Sequence of chain 3.B:
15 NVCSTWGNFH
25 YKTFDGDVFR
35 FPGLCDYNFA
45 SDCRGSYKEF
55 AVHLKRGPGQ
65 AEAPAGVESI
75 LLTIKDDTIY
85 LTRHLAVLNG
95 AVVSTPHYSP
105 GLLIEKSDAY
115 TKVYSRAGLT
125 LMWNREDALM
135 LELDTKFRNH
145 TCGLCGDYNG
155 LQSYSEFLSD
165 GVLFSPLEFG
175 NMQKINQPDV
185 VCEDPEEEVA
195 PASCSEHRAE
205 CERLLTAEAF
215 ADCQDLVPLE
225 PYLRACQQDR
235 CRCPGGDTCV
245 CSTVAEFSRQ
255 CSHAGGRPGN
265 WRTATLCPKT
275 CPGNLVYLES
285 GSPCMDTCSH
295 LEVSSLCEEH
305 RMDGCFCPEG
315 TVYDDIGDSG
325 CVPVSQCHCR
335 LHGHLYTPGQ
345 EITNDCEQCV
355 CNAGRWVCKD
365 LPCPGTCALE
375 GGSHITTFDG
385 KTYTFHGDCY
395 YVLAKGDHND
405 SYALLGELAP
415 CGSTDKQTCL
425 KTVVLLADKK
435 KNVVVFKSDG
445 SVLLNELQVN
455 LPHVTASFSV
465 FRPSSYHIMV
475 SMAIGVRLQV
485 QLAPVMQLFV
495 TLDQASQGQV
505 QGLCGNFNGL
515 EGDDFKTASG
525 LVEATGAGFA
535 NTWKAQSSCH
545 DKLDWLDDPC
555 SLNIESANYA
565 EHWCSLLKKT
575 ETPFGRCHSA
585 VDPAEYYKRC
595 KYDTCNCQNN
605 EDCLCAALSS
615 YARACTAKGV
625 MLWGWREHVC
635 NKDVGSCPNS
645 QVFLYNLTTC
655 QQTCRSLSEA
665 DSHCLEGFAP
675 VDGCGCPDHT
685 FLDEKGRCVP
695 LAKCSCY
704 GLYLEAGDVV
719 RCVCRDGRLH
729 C

Binding-site contacts:
Ligand atom C4 contacts residue ASP682 of chain 3.B at 3.3 Å.
Ligand atom O5 contacts residue ASN650 of chain 3.B at 2.3 Å (h-bond).
Ligand atom C3 contacts residue ASP682 of chain 3.B at 3.3 Å.
Ligand atom C2 contacts residue ASP682 of chain 3.B at 3.7 Å.
Ligand atom C7 contacts residue ASN650 of chain 3.B at 4.0 Å.
Ligand atom C5 contacts residue ASN650 of chain 3.B at 3.6 Å.
Ligand atom C8 contacts residue ASP682 of chain 3.B at 4.5 Å.
Ligand atom O5 contacts residue TRP627 of chain 3.B at 3.8 Å.
Ligand atom O7 contacts residue ASP682 of chain 3.B at 3.5 Å (salt-bridge).
Ligand atom C4 contacts residue ASN650 of chain 3.B at 4.2 Å.
Ligand atom C1 contacts residue ASN650 of chain 3.B at 1.4 Å.
Ligand atom C7 contacts residue ASP682 of chain 3.B at 3.4 Å.
Ligand atom C8 contacts residue ASN650 of chain 3.B at 4.0 Å.
Ligand atom O6 contacts residue TRP627 of chain 3.B at 4.4 Å.
Ligand atom C3 contacts residue ASN650 of chain 3.B at 3.7 Å.
Ligand atom N2 contacts residue ASP682 of chain 3.B at 2.9 Å (salt-bridge).
Ligand atom C2 contacts residue ASN650 of chain 3.B at 2.5 Å.
Ligand atom C6 contacts residue TRP627 of chain 3.B at 3.8 Å (hydrophobic).
Ligand atom O3 contacts residue ASN650 of chain 3.B at 3.9 Å.
Ligand atom O4 contacts residue ASP682 of chain 3.B at 2.4 Å (salt-bridge).
Ligand atom N2 contacts residue ASN650 of chain 3.B at 3.3 Å (h-bond).

This small molecule binds to this protein.
Small molecule (SMILES): CC(=O)N[C@@H]1[C@@H](O)[C@H](O)[C@@H](CO)O[C@H]1O